Binding-site contacts:
Ligand atom PG contacts residue TYR315 of chain 1.B at 3.1 Å.
Ligand atom PB contacts residue MG1 of chain 1.M at 4.0 Å.
Ligand atom C1' contacts residue HIS215 of chain 1.B at 3.7 Å.
Ligand atom O3' contacts residue TYR374 of chain 1.B at 3.7 Å.
Ligand atom PA contacts residue HIS215 of chain 1.B at 3.5 Å.
Ligand atom O2A contacts residue ARG164 of chain 1.B at 3.4 Å (salt-bridge).
Ligand atom PA contacts residue MG1 of chain 1.L at 3.6 Å.
Ligand atom O3G contacts residue TYR315 of chain 1.B at 2.6 Å (h-bond).
Ligand atom C6 contacts residue HIS215 of chain 1.B at 3.9 Å.
Ligand atom O2A contacts residue MG1 of chain 1.L at 3.4 Å.
Ligand atom C5' contacts residue HIS215 of chain 1.B at 3.7 Å.
Ligand atom O5' contacts residue HIS215 of chain 1.B at 3.9 Å.
Ligand atom O2G contacts residue ARG366 of chain 1.B at 3.6 Å.
Ligand atom O2A contacts residue HIS210 of chain 1.B at 3.4 Å (h-bond).
Ligand atom O1G contacts residue MG1 of chain 1.M at 3.4 Å.
Ligand atom O1A contacts residue MG1 of chain 1.L at 2.8 Å.
Ligand atom C4' contacts residue HIS215 of chain 1.B at 3.9 Å.
Ligand atom C3' contacts residue TYR315 of chain 1.B at 3.8 Å (hydrophobic).
Ligand atom O2 contacts residue TYR374 of chain 1.B at 4.0 Å.
Ligand atom O2A contacts residue HIS215 of chain 1.B at 3.0 Å (h-bond).
Ligand atom O1A contacts residue ASP311 of chain 1.B at 2.7 Å (salt-bridge).
Ligand atom O2B contacts residue MG1 of chain 1.M at 3.1 Å.
Ligand atom O3' contacts residue GLN149 of chain 1.B at 4.0 Å.
Ligand atom C3' contacts residue TYR374 of chain 1.B at 3.8 Å (hydrophobic).
Ligand atom O2G contacts residue TYR315 of chain 1.B at 2.8 Å (h-bond).
Ligand atom C2' contacts residue TYR374 of chain 1.B at 3.2 Å (hydrophobic).
Ligand atom N1 contacts residue TYR374 of chain 1.B at 4.0 Å.
Ligand atom O3A contacts residue HIS215 of chain 1.B at 3.2 Å (h-bond).
Ligand atom O2B contacts residue MG1 of chain 1.L at 3.3 Å.
Ligand atom O4' contacts residue HIS215 of chain 1.B at 2.9 Å.
Ligand atom C2' contacts residue LEU150 of chain 1.B at 3.6 Å (hydrophobic).
Ligand atom C3' contacts residue ASP319 of chain 1.B at 4.0 Å.
Ligand atom O1A contacts residue FE1 of chain 1.K at 3.1 Å.
Ligand atom N1 contacts residue HIS215 of chain 1.B at 3.9 Å.
Ligand atom O2 contacts residue LEU150 of chain 1.B at 3.6 Å.
Ligand atom O3' contacts residue ASP319 of chain 1.B at 3.0 Å (salt-bridge).
Ligand atom O3B contacts residue TYR315 of chain 1.B at 3.5 Å (h-bond).
Ligand atom O3' contacts residue TYR315 of chain 1.B at 3.5 Å.
Ligand atom N4 contacts residue GLN375 of chain 1.B at 4.1 Å.
Ligand atom O3G contacts residue LYS312 of chain 1.B at 3.0 Å (salt-bridge).

Sequence of chain 1.B:
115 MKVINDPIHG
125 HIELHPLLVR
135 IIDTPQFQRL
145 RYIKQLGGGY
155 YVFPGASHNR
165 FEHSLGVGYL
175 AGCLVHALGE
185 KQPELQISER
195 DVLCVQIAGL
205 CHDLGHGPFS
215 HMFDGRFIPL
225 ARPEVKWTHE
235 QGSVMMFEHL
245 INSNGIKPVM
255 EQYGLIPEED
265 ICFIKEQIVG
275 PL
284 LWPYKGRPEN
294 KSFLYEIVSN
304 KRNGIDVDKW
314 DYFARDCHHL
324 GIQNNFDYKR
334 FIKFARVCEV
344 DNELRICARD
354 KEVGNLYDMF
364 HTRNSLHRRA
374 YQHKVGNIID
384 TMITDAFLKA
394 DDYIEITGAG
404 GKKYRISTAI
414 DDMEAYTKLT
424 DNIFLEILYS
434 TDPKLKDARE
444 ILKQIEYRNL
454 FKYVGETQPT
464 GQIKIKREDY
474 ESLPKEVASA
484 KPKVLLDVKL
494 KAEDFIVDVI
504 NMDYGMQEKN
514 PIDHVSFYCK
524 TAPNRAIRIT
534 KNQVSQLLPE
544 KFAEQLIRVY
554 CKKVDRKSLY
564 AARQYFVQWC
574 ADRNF

This small molecule binds to this protein.
Small molecule (SMILES): Nc1ccn([C@H]2C[C@H](O)[C@@H](CO[P](=O)(O)O[P](=O)(O)OP(=O)(O)O)O2)c(=O)n1